Sequence of chain 1.A:
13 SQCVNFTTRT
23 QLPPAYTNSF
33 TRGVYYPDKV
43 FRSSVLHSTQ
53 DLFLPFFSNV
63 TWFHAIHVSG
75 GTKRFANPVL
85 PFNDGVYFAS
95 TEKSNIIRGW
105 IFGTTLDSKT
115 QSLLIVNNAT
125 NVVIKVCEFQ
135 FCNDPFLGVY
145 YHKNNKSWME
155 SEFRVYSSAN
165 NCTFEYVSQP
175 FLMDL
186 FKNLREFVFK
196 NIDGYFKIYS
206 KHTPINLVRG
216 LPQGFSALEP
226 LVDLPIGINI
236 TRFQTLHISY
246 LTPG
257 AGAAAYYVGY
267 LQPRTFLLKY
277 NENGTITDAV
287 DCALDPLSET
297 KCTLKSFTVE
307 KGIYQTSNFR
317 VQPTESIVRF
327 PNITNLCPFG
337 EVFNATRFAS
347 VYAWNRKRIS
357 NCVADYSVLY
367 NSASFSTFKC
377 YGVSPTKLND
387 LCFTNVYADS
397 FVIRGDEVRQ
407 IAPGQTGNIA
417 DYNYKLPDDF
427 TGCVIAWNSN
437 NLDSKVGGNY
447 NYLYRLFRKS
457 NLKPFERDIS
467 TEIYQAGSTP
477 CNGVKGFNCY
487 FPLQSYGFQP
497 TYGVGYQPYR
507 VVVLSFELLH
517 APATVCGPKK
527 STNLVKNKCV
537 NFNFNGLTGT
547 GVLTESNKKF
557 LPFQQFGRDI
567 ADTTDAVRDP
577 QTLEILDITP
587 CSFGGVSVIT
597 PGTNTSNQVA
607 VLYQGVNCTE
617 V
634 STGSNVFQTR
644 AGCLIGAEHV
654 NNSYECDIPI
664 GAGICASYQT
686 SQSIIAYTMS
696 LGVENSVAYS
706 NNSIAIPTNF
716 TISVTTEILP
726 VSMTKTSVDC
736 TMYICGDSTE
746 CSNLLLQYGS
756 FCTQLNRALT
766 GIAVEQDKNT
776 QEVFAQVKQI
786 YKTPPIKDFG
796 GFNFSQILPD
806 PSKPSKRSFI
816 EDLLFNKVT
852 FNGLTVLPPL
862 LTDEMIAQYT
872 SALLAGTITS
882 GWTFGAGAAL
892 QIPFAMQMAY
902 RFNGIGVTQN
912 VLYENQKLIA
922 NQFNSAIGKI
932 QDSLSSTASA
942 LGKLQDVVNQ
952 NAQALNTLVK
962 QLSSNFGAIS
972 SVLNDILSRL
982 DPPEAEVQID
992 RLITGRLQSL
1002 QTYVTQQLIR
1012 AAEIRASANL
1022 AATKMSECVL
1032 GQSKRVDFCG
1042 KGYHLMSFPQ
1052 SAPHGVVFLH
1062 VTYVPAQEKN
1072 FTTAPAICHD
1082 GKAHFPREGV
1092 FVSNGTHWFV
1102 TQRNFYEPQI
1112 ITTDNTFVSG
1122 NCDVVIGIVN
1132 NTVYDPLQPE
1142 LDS

Binding-site contacts:
Ligand atom O7 contacts residue GLN1068 of chain 1.A at 2.9 Å (h-bond).
Ligand atom C4 contacts residue LEU919 of chain 1.A at 4.4 Å (hydrophobic).
Ligand atom C7 contacts residue LEU919 of chain 1.A at 3.6 Å (hydrophobic).
Ligand atom C5 contacts residue GLN923 of chain 1.A at 4.1 Å.
Ligand atom C6 contacts residue GLN923 of chain 1.A at 4.0 Å.
Ligand atom C8 contacts residue ASN714 of chain 1.A at 4.4 Å.
Ligand atom O5 contacts residue ASN714 of chain 1.A at 2.4 Å (h-bond).
Ligand atom C2 contacts residue GLN1068 of chain 1.A at 4.4 Å.
Ligand atom C1 contacts residue ASN714 of chain 1.A at 1.4 Å.
Ligand atom N2 contacts residue LEU919 of chain 1.A at 4.5 Å.
Ligand atom N2 contacts residue ASN714 of chain 1.A at 2.9 Å (h-bond).
Ligand atom C3 contacts residue ASN714 of chain 1.A at 3.8 Å.
Ligand atom O5 contacts residue GLN1068 of chain 1.A at 4.0 Å.
Ligand atom O7 contacts residue LEU919 of chain 1.A at 3.2 Å.
Ligand atom O6 contacts residue GLN923 of chain 1.A at 3.1 Å (h-bond).
Ligand atom O6 contacts residue PHE715 of chain 1.A at 4.5 Å.
Ligand atom C5 contacts residue ASN714 of chain 1.A at 3.7 Å.
Ligand atom C8 contacts residue THR713 of chain 1.A at 4.3 Å.
Ligand atom C3 contacts residue LEU919 of chain 1.A at 4.5 Å (hydrophobic).
Ligand atom C1 contacts residue GLN1068 of chain 1.A at 4.1 Å.
Ligand atom C4 contacts residue ASN714 of chain 1.A at 4.2 Å.
Ligand atom C7 contacts residue GLN1068 of chain 1.A at 3.8 Å.
Ligand atom O7 contacts residue ASN714 of chain 1.A at 3.2 Å (h-bond).
Ligand atom C2 contacts residue ASN714 of chain 1.A at 2.4 Å.
Ligand atom C5 contacts residue LEU919 of chain 1.A at 4.0 Å (hydrophobic).
Ligand atom C7 contacts residue ASN714 of chain 1.A at 3.2 Å.
Ligand atom C8 contacts residue GLN923 of chain 1.A at 4.4 Å.
Ligand atom C8 contacts residue LEU919 of chain 1.A at 4.0 Å (hydrophobic).
Ligand atom O4 contacts residue LEU919 of chain 1.A at 3.7 Å.
Ligand atom C6 contacts residue LEU919 of chain 1.A at 4.5 Å (hydrophobic).

This small molecule binds to this protein.
Small molecule (SMILES): CC(=O)N[C@H]1[C@H](O[C@H]2[C@H](O)[C@@H](NC(C)=O)CO[C@@H]2CO)O[C@H](CO)[C@@H](O)[C@@H]1O